Binding-site contacts:
Ligand atom C7 contacts residue ASN70 of chain 18.F at 3.1 Å.
Ligand atom N2 contacts residue PRO31 of chain 18.F at 2.8 Å (h-bond).
Ligand atom C8 contacts residue ASN70 of chain 18.F at 3.6 Å.
Ligand atom O6 contacts residue ARG33 of chain 18.F at 3.6 Å.
Ligand atom O5 contacts residue ASN70 of chain 18.F at 2.4 Å (h-bond).
Ligand atom C4 contacts residue ASN70 of chain 18.F at 4.2 Å.
Ligand atom O3 contacts residue PRO31 of chain 18.F at 4.0 Å.
Ligand atom N2 contacts residue ASN32 of chain 18.F at 4.2 Å.
Ligand atom O7 contacts residue SER71 of chain 18.F at 4.2 Å.
Ligand atom O7 contacts residue ASN70 of chain 18.F at 3.3 Å (h-bond).
Ligand atom C3 contacts residue PRO31 of chain 18.F at 4.0 Å (hydrophobic).
Ligand atom C2 contacts residue ASN70 of chain 18.F at 2.5 Å.
Ligand atom O7 contacts residue PRO31 of chain 18.F at 3.2 Å (h-bond).
Ligand atom C7 contacts residue PRO31 of chain 18.F at 3.4 Å (hydrophobic).
Ligand atom C1 contacts residue ASN70 of chain 18.F at 1.4 Å.
Ligand atom N2 contacts residue ASN70 of chain 18.F at 2.9 Å (h-bond).
Ligand atom C5 contacts residue ARG33 of chain 18.F at 4.1 Å.
Ligand atom C5 contacts residue ASN70 of chain 18.F at 3.7 Å.
Ligand atom C3 contacts residue ASN70 of chain 18.F at 3.8 Å.
Ligand atom C1 contacts residue ARG33 of chain 18.F at 4.2 Å.
Ligand atom C6 contacts residue ARG33 of chain 18.F at 4.1 Å.
Ligand atom C2 contacts residue PRO31 of chain 18.F at 3.9 Å (hydrophobic).

Sequence of chain 18.F:
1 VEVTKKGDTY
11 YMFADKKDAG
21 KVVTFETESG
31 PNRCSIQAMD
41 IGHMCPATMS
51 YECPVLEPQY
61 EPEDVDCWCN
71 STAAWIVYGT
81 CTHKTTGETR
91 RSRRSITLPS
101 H

The protein below binds the small molecule below.
Small molecule (SMILES): CC(=O)N[C@@H]1[C@@H](O)[C@H](O)[C@@H](CO)O[C@H]1O